A small-molecule ligand and the protein it binds are described below.
Small molecule (SMILES): O=C1N=Cc2ccc3c(-c4ccccc4)c[nH]c3c21

Binding-site contacts:
Ligand atom C16 contacts residue GLU113 of chain 1.B at 3.6 Å.
Ligand atom O1 contacts residue ALA60 of chain 1.B at 3.5 Å.
Ligand atom O1 contacts residue LEU114 of chain 1.B at 3.6 Å.
Ligand atom C2 contacts residue VAL46 of chain 1.B at 3.7 Å (hydrophobic).
Ligand atom O1 contacts residue LEU115 of chain 1.B at 2.8 Å (h-bond).
Ligand atom N2 contacts residue PHE112 of chain 1.B at 4.1 Å.
Ligand atom C13 contacts residue ALA60 of chain 1.B at 3.6 Å (hydrophobic).
Ligand atom C6 contacts residue VAL46 of chain 1.B at 4.0 Å (hydrophobic).
Ligand atom C7 contacts residue VAL46 of chain 1.B at 4.0 Å (hydrophobic).
Ligand atom C3 contacts residue PHE43 of chain 1.B at 4.0 Å (hydrophobic).
Ligand atom C11 contacts residue EDO1 of chain 1.Y at 3.7 Å.
Ligand atom C6 contacts residue GLU40 of chain 1.B at 3.6 Å.
Ligand atom C16 contacts residue PHE112 of chain 1.B at 3.6 Å (hydrophobic).
Ligand atom C13 contacts residue LEU166 of chain 1.B at 3.7 Å (hydrophobic).
Ligand atom C4 contacts residue GLY39 of chain 1.B at 3.8 Å.
Ligand atom C9 contacts residue LEU38 of chain 1.B at 3.8 Å (hydrophobic).
Ligand atom C12 contacts residue EDO1 of chain 1.Y at 3.6 Å.
Ligand atom C14 contacts residue LEU166 of chain 1.B at 4.0 Å (hydrophobic).
Ligand atom C15 contacts residue GLU113 of chain 1.B at 3.7 Å.
Ligand atom N2 contacts residue ALA60 of chain 1.B at 3.5 Å.
Ligand atom C4 contacts residue LEU38 of chain 1.B at 3.7 Å (hydrophobic).
Ligand atom C4 contacts residue VAL46 of chain 1.B at 3.6 Å (hydrophobic).
Ligand atom C5 contacts residue GLU40 of chain 1.B at 3.8 Å.
Ligand atom N1 contacts residue LEU38 of chain 1.B at 4.1 Å.
Ligand atom C16 contacts residue LEU115 of chain 1.B at 4.2 Å (hydrophobic).
Ligand atom C6 contacts residue GLY39 of chain 1.B at 3.5 Å.
Ligand atom C5 contacts residue PHE43 of chain 1.B at 3.9 Å (hydrophobic).
Ligand atom C1 contacts residue VAL46 of chain 1.B at 4.2 Å (hydrophobic).
Ligand atom C10 contacts residue LEU166 of chain 1.B at 4.0 Å (hydrophobic).
Ligand atom C1 contacts residue EDO1 of chain 1.Y at 3.9 Å.
Ligand atom C15 contacts residue LEU166 of chain 1.B at 4.1 Å (hydrophobic).
Ligand atom C15 contacts residue ALA60 of chain 1.B at 3.3 Å (hydrophobic).
Ligand atom C3 contacts residue EDO1 of chain 1.Y at 3.9 Å.
Ligand atom C8 contacts residue VAL46 of chain 1.B at 4.1 Å (hydrophobic).
Ligand atom C15 contacts residue LEU115 of chain 1.B at 3.6 Å (hydrophobic).
Ligand atom O1 contacts residue GLU113 of chain 1.B at 3.9 Å.
Ligand atom N2 contacts residue GLU113 of chain 1.B at 2.8 Å (salt-bridge).
Ligand atom C16 contacts residue ALA60 of chain 1.B at 3.9 Å (hydrophobic).
Ligand atom N2 contacts residue LEU115 of chain 1.B at 3.7 Å.
Ligand atom C14 contacts residue ALA60 of chain 1.B at 3.9 Å (hydrophobic).

Sequence of chain 1.B:
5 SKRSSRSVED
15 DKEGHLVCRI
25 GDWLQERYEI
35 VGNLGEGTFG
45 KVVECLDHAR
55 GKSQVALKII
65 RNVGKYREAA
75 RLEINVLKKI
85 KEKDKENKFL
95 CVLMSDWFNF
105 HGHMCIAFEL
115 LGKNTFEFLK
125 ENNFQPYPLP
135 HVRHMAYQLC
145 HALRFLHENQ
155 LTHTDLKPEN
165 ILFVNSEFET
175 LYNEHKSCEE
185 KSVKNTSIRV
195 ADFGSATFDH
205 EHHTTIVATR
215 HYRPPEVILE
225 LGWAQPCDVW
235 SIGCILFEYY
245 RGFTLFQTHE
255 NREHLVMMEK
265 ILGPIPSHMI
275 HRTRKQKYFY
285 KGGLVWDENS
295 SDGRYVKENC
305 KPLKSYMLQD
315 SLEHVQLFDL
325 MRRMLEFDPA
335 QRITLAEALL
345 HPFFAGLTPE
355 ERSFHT